A protein and the small-molecule ligand that binds it are described below.
Small molecule (SMILES): CC(=O)N[C@H]1[C@H](O[C@H]2[C@H](O)[C@@H](NC(C)=O)CO[C@@H]2CO)O[C@H](CO)[C@@H](O)[C@@H]1O

Binding-site contacts:
Ligand atom C4 contacts residue ASN54 of chain 1.C at 4.3 Å.
Ligand atom C6 contacts residue ASP276 of chain 1.C at 4.3 Å.
Ligand atom O5 contacts residue ASP276 of chain 1.C at 4.3 Å.
Ligand atom O5 contacts residue ASN54 of chain 1.C at 2.4 Å (h-bond).
Ligand atom C6 contacts residue ILE275 of chain 1.C at 3.9 Å (hydrophobic).
Ligand atom O5 contacts residue ILE275 of chain 1.C at 4.2 Å.
Ligand atom O7 contacts residue ASN54 of chain 1.C at 3.7 Å.
Ligand atom N2 contacts residue ASN54 of chain 1.C at 2.9 Å (h-bond).
Ligand atom C5 contacts residue ASN54 of chain 1.C at 3.7 Å.
Ligand atom C8 contacts residue THR277 of chain 1.C at 4.2 Å.
Ligand atom C6 contacts residue THR277 of chain 1.C at 4.5 Å.
Ligand atom C1 contacts residue ASN54 of chain 1.C at 1.4 Å.
Ligand atom O7 contacts residue ASN55 of chain 1.C at 4.0 Å.
Ligand atom O6 contacts residue ILE275 of chain 1.C at 3.9 Å.
Ligand atom C8 contacts residue ASP276 of chain 1.C at 3.6 Å.
Ligand atom C7 contacts residue ASN54 of chain 1.C at 3.5 Å.
Ligand atom C3 contacts residue ASN54 of chain 1.C at 3.8 Å.
Ligand atom C2 contacts residue ASN54 of chain 1.C at 2.5 Å.
Ligand atom C5 contacts residue THR277 of chain 1.C at 3.9 Å.
Ligand atom O5 contacts residue THR277 of chain 1.C at 4.5 Å.

Sequence of chain 1.C:
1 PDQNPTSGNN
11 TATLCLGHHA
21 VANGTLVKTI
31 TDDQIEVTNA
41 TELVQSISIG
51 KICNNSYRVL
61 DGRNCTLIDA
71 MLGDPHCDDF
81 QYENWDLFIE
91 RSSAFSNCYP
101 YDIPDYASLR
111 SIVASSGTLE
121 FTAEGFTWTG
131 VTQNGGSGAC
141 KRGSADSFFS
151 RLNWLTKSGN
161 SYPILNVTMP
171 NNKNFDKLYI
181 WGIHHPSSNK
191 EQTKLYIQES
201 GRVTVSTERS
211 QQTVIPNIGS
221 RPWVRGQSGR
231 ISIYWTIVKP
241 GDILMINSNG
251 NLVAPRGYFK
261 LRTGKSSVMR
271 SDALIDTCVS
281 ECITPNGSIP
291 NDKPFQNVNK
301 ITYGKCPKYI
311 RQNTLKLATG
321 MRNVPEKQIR